Binding-site contacts:
Ligand atom CAZ contacts residue GLU696 of chain 1.B at 3.8 Å.
Ligand atom OAA contacts residue TYR441 of chain 1.B at 3.9 Å.
Ligand atom CAJ contacts residue PRO469 of chain 1.B at 3.9 Å (hydrophobic).
Ligand atom CAJ contacts residue TYR723 of chain 1.B at 3.9 Å (hydrophobic).
Ligand atom OAA contacts residue ARG476 of chain 1.B at 2.6 Å (salt-bridge).
Ligand atom PBA contacts residue SER645 of chain 1.B at 3.5 Å.
Ligand atom NAP contacts residue THR471 of chain 1.B at 3.5 Å (h-bond).
Ligand atom NAP contacts residue TYR441 of chain 1.B at 3.8 Å.
Ligand atom CAT contacts residue TYR441 of chain 1.B at 3.7 Å (hydrophobic).
Ligand atom CAJ contacts residue TYR441 of chain 1.B at 3.8 Å (hydrophobic).
Ligand atom FAG contacts residue TYR441 of chain 1.B at 4.0 Å.
Ligand atom CAZ contacts residue TYR723 of chain 1.B at 3.9 Å (hydrophobic).
Ligand atom FAG contacts residue PRO469 of chain 1.B at 3.8 Å.
Ligand atom OAB contacts residue ARG476 of chain 1.B at 2.9 Å (salt-bridge).
Ligand atom OAA contacts residue LEU470 of chain 1.B at 4.0 Å.
Ligand atom OAC contacts residue GLY644 of chain 1.B at 3.9 Å.
Ligand atom FAF contacts residue TYR723 of chain 1.B at 3.5 Å.
Ligand atom FAG contacts residue TYR723 of chain 1.B at 3.5 Å.
Ligand atom CAS contacts residue TYR441 of chain 1.B at 3.8 Å (hydrophobic).
Ligand atom FAG contacts residue TYR396 of chain 1.B at 3.8 Å.
Ligand atom CAS contacts residue GLU696 of chain 1.B at 4.0 Å.
Ligand atom CAV contacts residue TYR441 of chain 1.B at 3.8 Å (hydrophobic).
Ligand atom CAL contacts residue THR677 of chain 1.B at 3.8 Å.
Ligand atom NAY contacts residue TYR441 of chain 1.B at 3.8 Å.
Ligand atom CAT contacts residue THR471 of chain 1.B at 3.6 Å.
Ligand atom NAP contacts residue PRO469 of chain 1.B at 3.4 Å (h-bond).
Ligand atom FAH contacts residue TYR441 of chain 1.B at 3.6 Å.
Ligand atom FAH contacts residue GLU393 of chain 1.B at 3.8 Å.
Ligand atom OAA contacts residue THR471 of chain 1.B at 3.3 Å (h-bond).
Ligand atom CAI contacts residue TYR441 of chain 1.B at 3.9 Å (hydrophobic).
Ligand atom OAQ contacts residue THR677 of chain 1.B at 3.2 Å (h-bond).
Ligand atom FAF contacts residue GLU696 of chain 1.B at 2.7 Å.
Ligand atom CAM contacts residue GLU696 of chain 1.B at 3.9 Å.
Ligand atom OAD contacts residue SER645 of chain 1.B at 2.9 Å (h-bond).
Ligand atom CAU contacts residue TYR441 of chain 1.B at 3.9 Å (hydrophobic).
Ligand atom CAW contacts residue TYR441 of chain 1.B at 3.7 Å (hydrophobic).
Ligand atom CAT contacts residue ARG476 of chain 1.B at 3.9 Å.
Ligand atom OAC contacts residue SER645 of chain 1.B at 3.5 Å (h-bond).
Ligand atom OAE contacts residue SER645 of chain 1.B at 3.3 Å (h-bond).
Ligand atom CAU contacts residue ARG476 of chain 1.B at 3.9 Å.

This protein binds this small molecule.
Small molecule (SMILES): O=c1[nH]c2cc(C(F)(F)F)c(N3CCOCC3)cc2n(CP(=O)(O)O)c1=O

Sequence of chain 1.B:
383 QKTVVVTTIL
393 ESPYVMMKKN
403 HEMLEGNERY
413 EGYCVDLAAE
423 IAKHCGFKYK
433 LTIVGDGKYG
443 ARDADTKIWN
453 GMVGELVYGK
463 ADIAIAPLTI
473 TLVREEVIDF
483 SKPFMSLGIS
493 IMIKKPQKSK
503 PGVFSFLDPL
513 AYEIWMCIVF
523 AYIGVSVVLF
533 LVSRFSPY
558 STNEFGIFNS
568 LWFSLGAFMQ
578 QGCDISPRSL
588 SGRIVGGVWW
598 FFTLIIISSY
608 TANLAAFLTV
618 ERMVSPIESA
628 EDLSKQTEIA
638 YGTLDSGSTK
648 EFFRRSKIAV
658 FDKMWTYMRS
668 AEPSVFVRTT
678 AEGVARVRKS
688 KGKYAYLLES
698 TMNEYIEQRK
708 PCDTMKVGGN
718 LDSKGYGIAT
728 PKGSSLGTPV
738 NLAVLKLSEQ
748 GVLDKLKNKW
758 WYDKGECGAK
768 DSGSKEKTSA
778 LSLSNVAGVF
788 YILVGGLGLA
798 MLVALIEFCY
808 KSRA